The protein below binds the small molecule below.
Small molecule (SMILES): CC(=O)N[C@@H]1[C@@H](O)[C@H](O)[C@@H](CO)O[C@H]1O

Binding-site contacts:
Ligand atom O5 contacts residue ASN37 of chain 1.A at 2.2 Å (h-bond).
Ligand atom C5 contacts residue ASN37 of chain 1.A at 3.5 Å.
Ligand atom C7 contacts residue ASN37 of chain 1.A at 3.6 Å.
Ligand atom C1 contacts residue ASN37 of chain 1.A at 1.5 Å.
Ligand atom C2 contacts residue GLU36 of chain 1.A at 4.1 Å.
Ligand atom C3 contacts residue ASN37 of chain 1.A at 3.9 Å.
Ligand atom C8 contacts residue GLU36 of chain 1.A at 3.6 Å.
Ligand atom C2 contacts residue ASN37 of chain 1.A at 2.7 Å.
Ligand atom O6 contacts residue PRO9 of chain 1.A at 4.0 Å.
Ligand atom O5 contacts residue TYR24 of chain 1.A at 3.8 Å.
Ligand atom C6 contacts residue TYR24 of chain 1.A at 4.3 Å (hydrophobic).
Ligand atom O7 contacts residue ASN37 of chain 1.A at 3.6 Å.
Ligand atom C3 contacts residue GLU36 of chain 1.A at 4.4 Å.
Ligand atom N2 contacts residue ASN37 of chain 1.A at 3.2 Å (h-bond).
Ligand atom C1 contacts residue TYR24 of chain 1.A at 3.9 Å (hydrophobic).
Ligand atom N2 contacts residue GLU36 of chain 1.A at 3.0 Å (salt-bridge).
Ligand atom C4 contacts residue ASN37 of chain 1.A at 4.2 Å.
Ligand atom C1 contacts residue GLU36 of chain 1.A at 4.3 Å.
Ligand atom C7 contacts residue GLU36 of chain 1.A at 3.9 Å.
Ligand atom C5 contacts residue TYR24 of chain 1.A at 3.7 Å (hydrophobic).
Ligand atom O6 contacts residue SER7 of chain 1.A at 4.3 Å.
Ligand atom O6 contacts residue TYR24 of chain 1.A at 3.7 Å.

Sequence of chain 1.A:
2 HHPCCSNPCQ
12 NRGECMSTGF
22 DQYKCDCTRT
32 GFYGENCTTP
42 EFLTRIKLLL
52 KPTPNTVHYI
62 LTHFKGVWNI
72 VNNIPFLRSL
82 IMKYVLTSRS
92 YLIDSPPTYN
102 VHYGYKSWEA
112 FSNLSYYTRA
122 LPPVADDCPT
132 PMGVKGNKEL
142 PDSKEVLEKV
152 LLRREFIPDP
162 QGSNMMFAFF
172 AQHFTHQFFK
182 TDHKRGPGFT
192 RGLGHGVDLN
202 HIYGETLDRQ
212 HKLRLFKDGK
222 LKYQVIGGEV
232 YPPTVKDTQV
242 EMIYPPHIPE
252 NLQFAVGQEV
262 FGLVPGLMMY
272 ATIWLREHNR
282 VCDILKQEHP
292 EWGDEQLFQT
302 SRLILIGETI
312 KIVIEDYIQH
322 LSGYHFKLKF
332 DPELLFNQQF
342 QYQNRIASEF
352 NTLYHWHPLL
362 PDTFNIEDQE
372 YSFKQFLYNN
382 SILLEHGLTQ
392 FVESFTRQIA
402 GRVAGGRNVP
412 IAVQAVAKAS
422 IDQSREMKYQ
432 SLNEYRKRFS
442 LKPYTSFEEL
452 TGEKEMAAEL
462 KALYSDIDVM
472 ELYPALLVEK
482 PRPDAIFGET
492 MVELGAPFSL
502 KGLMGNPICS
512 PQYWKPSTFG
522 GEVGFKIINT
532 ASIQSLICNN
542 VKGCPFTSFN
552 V